Sequence of chain 13.D:
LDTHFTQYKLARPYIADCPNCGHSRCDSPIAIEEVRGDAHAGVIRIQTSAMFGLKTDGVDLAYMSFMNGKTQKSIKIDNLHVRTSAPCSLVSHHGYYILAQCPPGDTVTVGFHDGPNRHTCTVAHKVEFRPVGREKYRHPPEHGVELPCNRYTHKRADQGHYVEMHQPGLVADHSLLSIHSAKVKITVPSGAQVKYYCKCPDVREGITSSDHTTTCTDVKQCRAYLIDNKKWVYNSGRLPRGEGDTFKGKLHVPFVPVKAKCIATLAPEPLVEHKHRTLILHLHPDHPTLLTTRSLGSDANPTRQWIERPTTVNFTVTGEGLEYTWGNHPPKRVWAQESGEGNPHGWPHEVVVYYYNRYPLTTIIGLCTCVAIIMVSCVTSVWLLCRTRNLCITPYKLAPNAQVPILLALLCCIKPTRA

This protein binds this small molecule.
Small molecule (SMILES): O=C(O)[C@@H]1O[C@H](O[C@H]2[C@@H](OS(=O)(=O)O)O[C@@H](O)[C@H](NS(=O)(=O)O)[C@H]2O)[C@@H](OS(=O)(=O)O)[C@H](O)[C@@H]1O

Binding-site contacts:
Ligand atom SAG contacts residue THR4 of chain 13.D at 3.9 Å.
Ligand atom O3 contacts residue ARG157 of chain 13.D at 3.3 Å (salt-bridge).
Ligand atom C5 contacts residue LEU62 of chain 13.D at 3.8 Å (hydrophobic).
Ligand atom O4 contacts residue HIS155 of chain 13.D at 3.5 Å (h-bond).
Ligand atom O5 contacts residue HIS155 of chain 13.D at 3.6 Å.
Ligand atom C5 contacts residue HIS155 of chain 13.D at 4.0 Å.
Ligand atom O5 contacts residue LYS156 of chain 13.D at 3.4 Å.
Ligand atom O6A contacts residue LEU62 of chain 13.D at 3.4 Å.
Ligand atom OAH contacts residue THR4 of chain 13.D at 3.7 Å.
Ligand atom OAH contacts residue ARG157 of chain 13.D at 3.1 Å (salt-bridge).
Ligand atom OAH contacts residue LEU2 of chain 13.D at 2.8 Å (h-bond).
Ligand atom C6 contacts residue HIS94 of chain 13.D at 3.9 Å.
Ligand atom C2 contacts residue ALA158 of chain 13.D at 3.7 Å (hydrophobic).
Ligand atom O3 contacts residue ALA158 of chain 13.D at 3.0 Å (h-bond).
Ligand atom O4 contacts residue SER93 of chain 13.D at 3.0 Å (h-bond).
Ligand atom O6B contacts residue LEU62 of chain 13.D at 4.0 Å.
Ligand atom O6B contacts residue ARG157 of chain 13.D at 3.3 Å (salt-bridge).
Ligand atom C4 contacts residue LYS156 of chain 13.D at 4.0 Å.
Ligand atom O5 contacts residue ARG157 of chain 13.D at 3.8 Å.
Ligand atom C6 contacts residue LEU62 of chain 13.D at 3.5 Å (hydrophobic).
Ligand atom O6A contacts residue HIS155 of chain 13.D at 3.8 Å.
Ligand atom C6 contacts residue HIS155 of chain 13.D at 3.4 Å.
Ligand atom OAH contacts residue ASP3 of chain 13.D at 4.0 Å.
Ligand atom O3 contacts residue LYS156 of chain 13.D at 3.0 Å.
Ligand atom C3 contacts residue ARG157 of chain 13.D at 3.7 Å.
Ligand atom OAF contacts residue THR4 of chain 13.D at 2.9 Å (h-bond).
Ligand atom OAF contacts residue ARG157 of chain 13.D at 2.8 Å (salt-bridge).
Ligand atom O6A contacts residue HIS94 of chain 13.D at 3.2 Å (h-bond).
Ligand atom O5B contacts residue LYS156 of chain 13.D at 3.3 Å.
Ligand atom O6A contacts residue SER93 of chain 13.D at 3.2 Å.
Ligand atom OBI contacts residue LYS156 of chain 13.D at 4.0 Å.
Ligand atom O4 contacts residue LYS156 of chain 13.D at 3.5 Å.
Ligand atom C3 contacts residue LYS156 of chain 13.D at 4.0 Å.
Ligand atom O6B contacts residue LYS156 of chain 13.D at 3.3 Å.
Ligand atom C3 contacts residue ALA158 of chain 13.D at 4.0 Å (hydrophobic).
Ligand atom O6B contacts residue HIS155 of chain 13.D at 3.3 Å (h-bond).
Ligand atom SAG contacts residue ARG157 of chain 13.D at 3.6 Å (salt-bridge).
Ligand atom OAF contacts residue ALA158 of chain 13.D at 3.3 Å.
Ligand atom C6 contacts residue SER93 of chain 13.D at 4.0 Å.
Ligand atom O6B contacts residue HIS94 of chain 13.D at 4.0 Å.